Binding-site contacts:
Ligand atom C3 contacts residue VAL60 of chain 1.A at 3.3 Å (hydrophobic).
Ligand atom C12 contacts residue PRO44 of chain 1.A at 3.9 Å (hydrophobic).
Ligand atom N3 contacts residue PHE94 of chain 1.A at 3.6 Å.
Ligand atom N3 contacts residue ILE101 of chain 1.A at 3.6 Å.
Ligand atom N2 contacts residue ASN95 of chain 1.A at 2.9 Å (h-bond).
Ligand atom C3 contacts residue LEU43 of chain 1.A at 3.8 Å (hydrophobic).
Ligand atom C11 contacts residue PRO44 of chain 1.A at 3.7 Å (hydrophobic).
Ligand atom C5 contacts residue VAL39 of chain 1.A at 3.2 Å (hydrophobic).
Ligand atom C4 contacts residue PHE40 of chain 1.A at 3.6 Å (hydrophobic).
Ligand atom C2 contacts residue PHE40 of chain 1.A at 3.8 Å (hydrophobic).
Ligand atom C12 contacts residue LEU49 of chain 1.A at 3.6 Å (hydrophobic).
Ligand atom C2 contacts residue VAL60 of chain 1.A at 3.6 Å (hydrophobic).
Ligand atom N3 contacts residue ASN95 of chain 1.A at 3.0 Å (h-bond).
Ligand atom C6 contacts residue LEU43 of chain 1.A at 3.5 Å (hydrophobic).
Ligand atom C14 contacts residue PRO44 of chain 1.A at 3.8 Å (hydrophobic).
Ligand atom C5 contacts residue LEU43 of chain 1.A at 3.5 Å (hydrophobic).
Ligand atom C13 contacts residue PRO44 of chain 1.A at 4.0 Å (hydrophobic).
Ligand atom O1 contacts residue TYR52 of chain 1.A at 2.7 Å (h-bond).
Ligand atom C4 contacts residue LEU43 of chain 1.A at 3.6 Å (hydrophobic).
Ligand atom C3 contacts residue ASP61 of chain 1.A at 4.0 Å.
Ligand atom N2 contacts residue PHE94 of chain 1.A at 3.7 Å.
Ligand atom O1 contacts residue ALA91 of chain 1.A at 3.5 Å.
Ligand atom N2 contacts residue ILE101 of chain 1.A at 3.8 Å.
Ligand atom N1 contacts residue ASN95 of chain 1.A at 3.5 Å (h-bond).
Ligand atom C8 contacts residue ILE101 of chain 1.A at 3.7 Å (hydrophobic).
Ligand atom C9 contacts residue PRO44 of chain 1.A at 3.8 Å (hydrophobic).
Ligand atom C4 contacts residue VAL39 of chain 1.A at 3.7 Å (hydrophobic).
Ligand atom C1 contacts residue PHE40 of chain 1.A at 3.9 Å (hydrophobic).
Ligand atom C1 contacts residue LEU43 of chain 1.A at 3.8 Å (hydrophobic).
Ligand atom C3 contacts residue PHE40 of chain 1.A at 3.8 Å (hydrophobic).
Ligand atom C5 contacts residue PHE40 of chain 1.A at 4.0 Å (hydrophobic).
Ligand atom C4 contacts residue ASP61 of chain 1.A at 4.0 Å.
Ligand atom N1 contacts residue ILE101 of chain 1.A at 3.9 Å.
Ligand atom C2 contacts residue TYR52 of chain 1.A at 3.5 Å (hydrophobic).
Ligand atom C8 contacts residue ASN95 of chain 1.A at 3.7 Å.
Ligand atom N1 contacts residue TYR52 of chain 1.A at 3.8 Å.
Ligand atom C1 contacts residue TYR52 of chain 1.A at 3.2 Å (hydrophobic).
Ligand atom C15 contacts residue PRO44 of chain 1.A at 3.5 Å (hydrophobic).
Ligand atom C16 contacts residue PRO44 of chain 1.A at 3.5 Å (hydrophobic).
Ligand atom C8 contacts residue PHE94 of chain 1.A at 4.0 Å (hydrophobic).

A protein and the small-molecule ligand that binds it are described below.
Small molecule (SMILES): Nc1nnc(-c2ccccc2O)cc1-c1ccccc1

Sequence of chain 1.A:
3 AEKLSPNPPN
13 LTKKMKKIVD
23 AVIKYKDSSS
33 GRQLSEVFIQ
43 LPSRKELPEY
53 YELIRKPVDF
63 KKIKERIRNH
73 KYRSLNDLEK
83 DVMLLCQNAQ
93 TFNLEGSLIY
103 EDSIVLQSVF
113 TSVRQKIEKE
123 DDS